This small molecule binds to this protein.
Small molecule (SMILES): Nc1ncnc2c1ncn2[C@@H]1O[C@H](COP(=O)(O)OP(=O)(O)OP(O)(O)=S)[C@@H](O)[C@H]1O

Sequence of chain 1.D:
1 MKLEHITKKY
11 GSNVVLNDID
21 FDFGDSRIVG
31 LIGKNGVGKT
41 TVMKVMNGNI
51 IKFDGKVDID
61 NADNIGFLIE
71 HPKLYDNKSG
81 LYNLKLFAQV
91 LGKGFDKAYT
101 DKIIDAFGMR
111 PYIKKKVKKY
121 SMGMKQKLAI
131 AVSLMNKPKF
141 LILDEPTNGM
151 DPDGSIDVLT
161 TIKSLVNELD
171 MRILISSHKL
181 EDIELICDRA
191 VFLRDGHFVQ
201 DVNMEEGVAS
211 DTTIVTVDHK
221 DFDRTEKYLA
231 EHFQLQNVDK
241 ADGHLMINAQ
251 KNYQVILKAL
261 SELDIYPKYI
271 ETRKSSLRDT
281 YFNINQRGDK

Sequence of chain 1.C:
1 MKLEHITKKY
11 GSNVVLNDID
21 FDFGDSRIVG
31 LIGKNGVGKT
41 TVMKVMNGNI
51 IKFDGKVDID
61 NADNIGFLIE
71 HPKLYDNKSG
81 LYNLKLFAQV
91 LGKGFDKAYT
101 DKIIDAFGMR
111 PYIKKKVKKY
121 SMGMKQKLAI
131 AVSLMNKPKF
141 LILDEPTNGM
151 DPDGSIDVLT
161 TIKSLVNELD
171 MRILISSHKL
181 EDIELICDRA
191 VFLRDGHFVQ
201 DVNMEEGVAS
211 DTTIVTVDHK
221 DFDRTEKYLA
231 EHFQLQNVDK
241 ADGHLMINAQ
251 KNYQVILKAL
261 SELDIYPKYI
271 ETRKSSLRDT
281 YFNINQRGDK

Binding-site contacts:
Ligand atom O2' contacts residue LYS119 of chain 1.C at 2.9 Å (salt-bridge).
Ligand atom O3G contacts residue SER121 of chain 1.C at 3.7 Å.
Ligand atom O2B contacts residue THR40 of chain 1.D at 2.6 Å (h-bond).
Ligand atom O1B contacts residue LYS39 of chain 1.D at 2.3 Å (salt-bridge).
Ligand atom O2B contacts residue LYS39 of chain 1.D at 3.6 Å.
Ligand atom O3B contacts residue MG1 of chain 1.H at 3.6 Å.
Ligand atom O1A contacts residue THR40 of chain 1.D at 3.3 Å (h-bond).
Ligand atom O1A contacts residue THR41 of chain 1.D at 2.8 Å (h-bond).
Ligand atom N3 contacts residue LYS119 of chain 1.C at 3.6 Å.
Ligand atom S1G contacts residue LYS39 of chain 1.D at 3.5 Å.
Ligand atom O3A contacts residue GLY38 of chain 1.D at 3.5 Å (h-bond).
Ligand atom O3B contacts residue GLY36 of chain 1.D at 3.7 Å.
Ligand atom PG contacts residue MG1 of chain 1.H at 3.0 Å.
Ligand atom O2A contacts residue THR40 of chain 1.D at 3.7 Å.
Ligand atom O1B contacts residue GLY38 of chain 1.D at 2.7 Å (h-bond).
Ligand atom O2' contacts residue LYS115 of chain 1.C at 2.5 Å (salt-bridge).
Ligand atom O2B contacts residue MG1 of chain 1.H at 2.6 Å.
Ligand atom C5' contacts residue GLY38 of chain 1.D at 3.6 Å.
Ligand atom N1 contacts residue LYS119 of chain 1.C at 3.5 Å.
Ligand atom C4 contacts residue LYS119 of chain 1.C at 3.4 Å.
Ligand atom PB contacts residue THR40 of chain 1.D at 3.6 Å.
Ligand atom S1G contacts residue ASN35 of chain 1.D at 3.6 Å.
Ligand atom O3' contacts residue GLY36 of chain 1.D at 3.5 Å (h-bond).
Ligand atom O1B contacts residue VAL37 of chain 1.D at 3.6 Å.
Ligand atom N9 contacts residue LYS119 of chain 1.C at 3.5 Å (salt-bridge).
Ligand atom C5' contacts residue GLY36 of chain 1.D at 3.7 Å.
Ligand atom O4' contacts residue VAL15 of chain 1.D at 3.6 Å.
Ligand atom PB contacts residue GLY38 of chain 1.D at 3.7 Å.
Ligand atom C2' contacts residue LYS119 of chain 1.C at 3.6 Å.
Ligand atom O1A contacts residue GLY38 of chain 1.D at 3.4 Å.
Ligand atom O3' contacts residue ASN13 of chain 1.D at 3.6 Å.
Ligand atom C2 contacts residue LYS119 of chain 1.C at 3.5 Å.
Ligand atom O2G contacts residue MG1 of chain 1.H at 2.2 Å.
Ligand atom O2G contacts residue SER121 of chain 1.C at 3.3 Å.
Ligand atom S1G contacts residue GLU145 of chain 1.D at 3.2 Å (salt-bridge).
Ligand atom S1G contacts residue MG1 of chain 1.H at 3.1 Å.
Ligand atom O3G contacts residue ASN35 of chain 1.D at 2.5 Å (h-bond).
Ligand atom PB contacts residue LYS39 of chain 1.D at 3.3 Å.
Ligand atom PG contacts residue ASN35 of chain 1.D at 3.4 Å.
Ligand atom O2G contacts residue MET122 of chain 1.C at 3.6 Å.